Binding-site contacts:
Ligand atom O5 contacts residue TRP215 of chain 1.B at 4.3 Å.
Ligand atom N2 contacts residue ASN158 of chain 1.A at 2.9 Å (h-bond).
Ligand atom C8 contacts residue NAG1 of chain 1.F at 3.2 Å.
Ligand atom O5 contacts residue ASN158 of chain 1.A at 2.4 Å (h-bond).
Ligand atom O5 contacts residue LEU237 of chain 1.A at 4.5 Å.
Ligand atom C2 contacts residue TRP215 of chain 1.B at 4.3 Å (hydrophobic).
Ligand atom O7 contacts residue PRO214 of chain 1.B at 3.5 Å.
Ligand atom C7 contacts residue PRO214 of chain 1.B at 4.4 Å (hydrophobic).
Ligand atom C2 contacts residue SER212 of chain 1.B at 3.4 Å.
Ligand atom C1 contacts residue SER212 of chain 1.B at 3.7 Å.
Ligand atom O3 contacts residue TRP215 of chain 1.B at 3.8 Å.
Ligand atom C3 contacts residue SER212 of chain 1.B at 3.7 Å.
Ligand atom C1 contacts residue TRP215 of chain 1.B at 4.5 Å (hydrophobic).
Ligand atom C4 contacts residue ASN158 of chain 1.A at 4.2 Å.
Ligand atom C8 contacts residue ILE235 of chain 1.A at 3.9 Å (hydrophobic).
Ligand atom C1 contacts residue ASN158 of chain 1.A at 1.4 Å.
Ligand atom C8 contacts residue NAG2 of chain 1.F at 3.5 Å.
Ligand atom C5 contacts residue ASN158 of chain 1.A at 3.6 Å.
Ligand atom C2 contacts residue ASN158 of chain 1.A at 2.5 Å.
Ligand atom O5 contacts residue TRP215 of chain 1.B at 4.4 Å.
Ligand atom C6 contacts residue THR160 of chain 1.A at 4.3 Å.
Ligand atom C7 contacts residue ASN158 of chain 1.A at 3.7 Å.
Ligand atom N2 contacts residue NAG1 of chain 1.F at 3.7 Å.
Ligand atom O7 contacts residue ASN158 of chain 1.A at 4.1 Å.
Ligand atom O7 contacts residue ARG213 of chain 1.B at 3.6 Å (salt-bridge).
Ligand atom C8 contacts residue SER212 of chain 1.B at 3.4 Å.
Ligand atom O3 contacts residue SER212 of chain 1.B at 4.3 Å.
Ligand atom C7 contacts residue SER212 of chain 1.B at 3.4 Å.
Ligand atom N2 contacts residue SER212 of chain 1.B at 2.5 Å (h-bond).
Ligand atom O6 contacts residue THR160 of chain 1.A at 4.0 Å.
Ligand atom C5 contacts residue TRP215 of chain 1.B at 3.9 Å (hydrophobic).
Ligand atom O6 contacts residue TRP215 of chain 1.B at 4.4 Å.
Ligand atom C4 contacts residue TRP215 of chain 1.B at 4.0 Å (hydrophobic).
Ligand atom C3 contacts residue ASN158 of chain 1.A at 3.8 Å.
Ligand atom C6 contacts residue TRP215 of chain 1.B at 4.0 Å (hydrophobic).
Ligand atom C7 contacts residue TRP215 of chain 1.B at 3.9 Å (hydrophobic).
Ligand atom C6 contacts residue TRP215 of chain 1.B at 4.2 Å (hydrophobic).
Ligand atom C7 contacts residue NAG1 of chain 1.F at 3.5 Å.
Ligand atom O7 contacts residue TRP215 of chain 1.B at 2.9 Å (h-bond).
Ligand atom O7 contacts residue NAG1 of chain 1.F at 4.2 Å.

Sequence of chain 1.A:
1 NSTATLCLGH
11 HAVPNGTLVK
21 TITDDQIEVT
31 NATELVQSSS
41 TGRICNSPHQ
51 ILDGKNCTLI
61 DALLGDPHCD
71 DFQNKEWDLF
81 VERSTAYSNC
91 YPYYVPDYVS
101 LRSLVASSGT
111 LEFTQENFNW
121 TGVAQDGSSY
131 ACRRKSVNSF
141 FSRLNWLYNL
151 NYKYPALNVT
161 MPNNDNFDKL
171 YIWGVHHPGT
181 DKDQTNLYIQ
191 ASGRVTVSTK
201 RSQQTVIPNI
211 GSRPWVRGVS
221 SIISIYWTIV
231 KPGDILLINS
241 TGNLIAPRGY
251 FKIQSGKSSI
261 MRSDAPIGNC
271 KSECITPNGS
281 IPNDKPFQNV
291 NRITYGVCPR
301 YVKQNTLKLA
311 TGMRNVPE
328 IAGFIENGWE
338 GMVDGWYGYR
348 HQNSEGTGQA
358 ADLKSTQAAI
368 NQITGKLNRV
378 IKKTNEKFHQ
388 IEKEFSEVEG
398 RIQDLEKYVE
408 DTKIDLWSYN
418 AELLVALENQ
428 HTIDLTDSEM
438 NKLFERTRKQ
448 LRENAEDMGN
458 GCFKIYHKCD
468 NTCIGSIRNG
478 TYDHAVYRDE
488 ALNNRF

The protein below binds the small molecule below.
Small molecule (SMILES): CC(=O)N[C@H]1[C@H](O[C@H]2[C@H](O)[C@@H](NC(C)=O)CO[C@@H]2CO)O[C@H](CO)[C@@H](O[C@@H]2O[C@H](CO)[C@@H](O)[C@H](O)[C@@H]2O)[C@@H]1O

Sequence of chain 1.B:
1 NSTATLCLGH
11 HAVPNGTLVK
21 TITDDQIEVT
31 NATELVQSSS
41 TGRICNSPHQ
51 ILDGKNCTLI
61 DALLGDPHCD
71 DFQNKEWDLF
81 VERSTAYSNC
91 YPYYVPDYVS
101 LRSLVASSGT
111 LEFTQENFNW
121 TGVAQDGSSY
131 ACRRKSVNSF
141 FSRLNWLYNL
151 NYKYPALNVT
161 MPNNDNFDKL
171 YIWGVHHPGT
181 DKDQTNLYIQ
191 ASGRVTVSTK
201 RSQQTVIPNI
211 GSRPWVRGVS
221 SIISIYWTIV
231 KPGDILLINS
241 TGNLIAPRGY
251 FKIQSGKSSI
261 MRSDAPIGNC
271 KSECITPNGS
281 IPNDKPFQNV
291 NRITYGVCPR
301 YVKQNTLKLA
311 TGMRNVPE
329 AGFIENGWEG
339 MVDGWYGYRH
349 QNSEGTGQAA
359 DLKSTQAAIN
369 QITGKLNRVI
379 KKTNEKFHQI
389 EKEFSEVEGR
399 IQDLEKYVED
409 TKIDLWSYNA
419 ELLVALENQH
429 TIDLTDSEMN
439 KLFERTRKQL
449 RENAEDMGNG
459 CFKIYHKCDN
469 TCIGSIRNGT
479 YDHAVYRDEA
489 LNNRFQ